The small molecule below binds the protein below.
Small molecule (SMILES): Cc1ccc(Cn2c(=O)c(=O)[nH]c3ccccc32)cc1

Sequence of chain 4.A:
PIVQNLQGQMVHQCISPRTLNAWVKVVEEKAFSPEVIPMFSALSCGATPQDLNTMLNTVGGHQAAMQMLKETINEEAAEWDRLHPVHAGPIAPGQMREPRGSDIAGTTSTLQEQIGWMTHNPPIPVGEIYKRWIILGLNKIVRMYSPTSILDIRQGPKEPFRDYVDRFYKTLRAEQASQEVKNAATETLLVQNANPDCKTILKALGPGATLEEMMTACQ

Binding-site contacts:
Ligand atom C18 contacts residue LYS70 of chain 4.A at 3.3 Å.
Ligand atom C20 contacts residue TYR130 of chain 4.A at 4.0 Å (hydrophobic).
Ligand atom C20 contacts residue ASN53 of chain 4.A at 3.8 Å.
Ligand atom C17 contacts residue LYS70 of chain 4.A at 4.0 Å.
Ligand atom C10 contacts residue ASN53 of chain 4.A at 3.3 Å.
Ligand atom C07 contacts residue GLN179 of chain 3.A at 4.0 Å.
Ligand atom C18 contacts residue ILE73 of chain 4.A at 3.9 Å (hydrophobic).
Ligand atom C15 contacts residue ASN53 of chain 4.A at 4.0 Å.
Ligand atom C04 contacts residue ASN74 of chain 4.A at 3.7 Å.
Ligand atom C08 contacts residue TYR130 of chain 4.A at 3.2 Å (hydrophobic).
Ligand atom O11 contacts residue ASN53 of chain 4.A at 3.4 Å (h-bond).
Ligand atom C01 contacts residue ASN74 of chain 4.A at 3.1 Å.
Ligand atom N14 contacts residue ASN57 of chain 4.A at 2.5 Å (h-bond).
Ligand atom N09 contacts residue ASN53 of chain 4.A at 3.4 Å (h-bond).
Ligand atom C04 contacts residue ILE73 of chain 4.A at 3.6 Å (hydrophobic).
Ligand atom C16 contacts residue LEU56 of chain 4.A at 3.8 Å (hydrophobic).
Ligand atom C03 contacts residue ASN74 of chain 4.A at 2.9 Å.
Ligand atom C04 contacts residue LYS70 of chain 4.A at 3.8 Å.
Ligand atom C02 contacts residue ASN74 of chain 4.A at 3.5 Å.
Ligand atom O13 contacts residue ASN53 of chain 4.A at 3.8 Å.
Ligand atom C06 contacts residue EDO1 of chain 4.C at 3.7 Å.
Ligand atom O11 contacts residue ALA105 of chain 4.A at 4.0 Å.
Ligand atom N09 contacts residue TYR130 of chain 4.A at 3.6 Å (h-bond).
Ligand atom C16 contacts residue ASN57 of chain 4.A at 3.2 Å.
Ligand atom C19 contacts residue ILE73 of chain 4.A at 3.5 Å (hydrophobic).
Ligand atom C12 contacts residue ASN53 of chain 4.A at 3.6 Å.
Ligand atom N14 contacts residue ASN53 of chain 4.A at 3.9 Å.
Ligand atom C15 contacts residue ASN57 of chain 4.A at 3.3 Å.
Ligand atom C05 contacts residue EDO1 of chain 4.C at 3.5 Å.
Ligand atom O11 contacts residue THR107 of chain 4.A at 3.7 Å.
Ligand atom C01 contacts residue GLN179 of chain 3.A at 3.4 Å.
Ligand atom C12 contacts residue ASN57 of chain 4.A at 3.3 Å.
Ligand atom C04 contacts residue EDO1 of chain 4.C at 3.7 Å.
Ligand atom C02 contacts residue LYS70 of chain 4.A at 4.0 Å.
Ligand atom C08 contacts residue EDO1 of chain 4.C at 3.9 Å.
Ligand atom C17 contacts residue LEU56 of chain 4.A at 4.0 Å (hydrophobic).
Ligand atom O13 contacts residue ASN57 of chain 4.A at 2.8 Å (h-bond).
Ligand atom C16 contacts residue LYS70 of chain 4.A at 4.0 Å.
Ligand atom C19 contacts residue LYS70 of chain 4.A at 3.4 Å.
Ligand atom C03 contacts residue LYS70 of chain 4.A at 3.3 Å.

Sequence of chain 3.A:
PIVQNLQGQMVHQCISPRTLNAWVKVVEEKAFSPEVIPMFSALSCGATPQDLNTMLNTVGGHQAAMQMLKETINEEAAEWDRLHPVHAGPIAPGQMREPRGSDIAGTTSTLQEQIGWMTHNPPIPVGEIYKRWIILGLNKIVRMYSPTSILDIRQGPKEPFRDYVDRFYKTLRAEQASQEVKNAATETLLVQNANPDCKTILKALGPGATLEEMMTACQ